Sequence of chain 2.D:
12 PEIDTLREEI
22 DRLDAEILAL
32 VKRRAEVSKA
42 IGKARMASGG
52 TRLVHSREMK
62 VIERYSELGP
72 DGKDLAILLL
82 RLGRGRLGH

Sequence of chain 1.D:
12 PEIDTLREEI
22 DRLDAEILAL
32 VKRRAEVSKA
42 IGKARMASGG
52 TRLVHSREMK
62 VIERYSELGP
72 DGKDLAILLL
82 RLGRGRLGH

A small-molecule ligand and the protein it binds are described below.
Small molecule (SMILES): O=C(O)[C@@H]1C[C@]2(C(=O)O)C=C[C@@H](O)[C@@H](C2)O1

Binding-site contacts:
Ligand atom O2 contacts residue VAL62 of chain 1.D at 3.5 Å.
Ligand atom C1 contacts residue SER39 of chain 1.D at 3.5 Å.
Ligand atom O5 contacts residue VAL55 of chain 1.D at 3.4 Å (h-bond).
Ligand atom C5 contacts residue ARG46 of chain 1.D at 3.8 Å.
Ligand atom C11 contacts residue ILE42 of chain 1.D at 3.8 Å (hydrophobic).
Ligand atom O3 contacts residue ARG18 of chain 2.D at 2.6 Å (salt-bridge).
Ligand atom C6 contacts residue SER39 of chain 1.D at 3.9 Å.
Ligand atom O7 contacts residue ILE42 of chain 1.D at 4.1 Å.
Ligand atom O7 contacts residue ARG46 of chain 1.D at 3.2 Å (salt-bridge).
Ligand atom O5 contacts residue ARG85 of chain 1.D at 4.0 Å.
Ligand atom C5 contacts residue ARG85 of chain 1.D at 4.0 Å.
Ligand atom C8 contacts residue ILE42 of chain 1.D at 3.7 Å (hydrophobic).
Ligand atom C4 contacts residue ARG46 of chain 1.D at 3.8 Å.
Ligand atom O5 contacts residue GLU59 of chain 1.D at 3.1 Å (salt-bridge).
Ligand atom O2 contacts residue SER39 of chain 1.D at 3.5 Å (h-bond).
Ligand atom O3 contacts residue ARG46 of chain 1.D at 2.8 Å (salt-bridge).
Ligand atom C9 contacts residue ILE42 of chain 1.D at 4.1 Å (hydrophobic).
Ligand atom C8 contacts residue ARG46 of chain 1.D at 4.1 Å.
Ligand atom C10 contacts residue SER39 of chain 1.D at 2.9 Å.
Ligand atom C11 contacts residue ARG58 of chain 1.D at 4.0 Å.
Ligand atom C9 contacts residue SER39 of chain 1.D at 3.3 Å.
Ligand atom O2 contacts residue LEU81 of chain 1.D at 3.6 Å.
Ligand atom O1 contacts residue ARG35 of chain 1.D at 3.0 Å (salt-bridge).
Ligand atom O4 contacts residue ARG58 of chain 1.D at 2.8 Å (salt-bridge).
Ligand atom C10 contacts residue ARG35 of chain 1.D at 3.4 Å.
Ligand atom C11 contacts residue ARG18 of chain 2.D at 3.3 Å.
Ligand atom C3 contacts residue ARG58 of chain 1.D at 3.9 Å.
Ligand atom O5 contacts residue LEU54 of chain 1.D at 3.7 Å.
Ligand atom C6 contacts residue ARG85 of chain 1.D at 3.7 Å.
Ligand atom O3 contacts residue ILE42 of chain 1.D at 3.7 Å.
Ligand atom C4 contacts residue VAL55 of chain 1.D at 4.0 Å (hydrophobic).
Ligand atom C10 contacts residue LEU81 of chain 1.D at 3.6 Å (hydrophobic).
Ligand atom C2 contacts residue ARG58 of chain 1.D at 3.7 Å.
Ligand atom O4 contacts residue ARG18 of chain 2.D at 3.0 Å (salt-bridge).
Ligand atom O1 contacts residue SER39 of chain 1.D at 2.4 Å (h-bond).
Ligand atom O1 contacts residue LEU81 of chain 1.D at 3.7 Å.
Ligand atom C3 contacts residue GLU59 of chain 1.D at 3.7 Å.
Ligand atom O2 contacts residue ARG35 of chain 1.D at 2.7 Å (salt-bridge).
Ligand atom C11 contacts residue ARG46 of chain 1.D at 3.9 Å.
Ligand atom C2 contacts residue LEU81 of chain 1.D at 4.1 Å (hydrophobic).